Binding-site contacts:
Ligand atom C7 contacts residue ARG162 of chain 1.A at 3.1 Å.
Ligand atom O6 contacts residue THR168 of chain 1.A at 4.5 Å.
Ligand atom O3 contacts residue GLN120 of chain 1.H at 3.1 Å (h-bond).
Ligand atom C8 contacts residue GLN119 of chain 1.H at 3.2 Å.
Ligand atom C6 contacts residue ILE164 of chain 1.A at 4.5 Å (hydrophobic).
Ligand atom O5 contacts residue THR168 of chain 1.A at 3.3 Å.
Ligand atom C2 contacts residue GLN120 of chain 1.H at 4.1 Å.
Ligand atom O6 contacts residue VAL144 of chain 1.A at 3.4 Å.
Ligand atom C5 contacts residue ASN167 of chain 1.A at 3.6 Å.
Ligand atom C8 contacts residue GLN120 of chain 1.H at 3.6 Å.
Ligand atom C5 contacts residue GLN120 of chain 1.H at 4.4 Å.
Ligand atom C7 contacts residue ASN167 of chain 1.A at 3.9 Å.
Ligand atom O3 contacts residue ARG162 of chain 1.A at 4.3 Å.
Ligand atom O5 contacts residue ARG162 of chain 1.A at 4.3 Å.
Ligand atom C6 contacts residue GLN120 of chain 1.H at 3.9 Å.
Ligand atom C8 contacts residue ILE146 of chain 1.A at 4.2 Å (hydrophobic).
Ligand atom C5 contacts residue THR168 of chain 1.A at 4.0 Å.
Ligand atom C3 contacts residue ASN167 of chain 1.A at 3.8 Å.
Ligand atom C6 contacts residue THR168 of chain 1.A at 3.5 Å.
Ligand atom O5 contacts residue GLN120 of chain 1.H at 3.7 Å.
Ligand atom C8 contacts residue ARG162 of chain 1.A at 3.4 Å.
Ligand atom C7 contacts residue GLN119 of chain 1.H at 4.5 Å.
Ligand atom C3 contacts residue GLN120 of chain 1.H at 3.8 Å.
Ligand atom C1 contacts residue ASN167 of chain 1.A at 1.4 Å.
Ligand atom C1 contacts residue GLN120 of chain 1.H at 4.4 Å.
Ligand atom O7 contacts residue ARG162 of chain 1.A at 2.8 Å (salt-bridge).
Ligand atom C7 contacts residue GLN120 of chain 1.H at 3.8 Å.
Ligand atom O5 contacts residue ASN167 of chain 1.A at 2.4 Å (h-bond).
Ligand atom C2 contacts residue ASN167 of chain 1.A at 2.5 Å.
Ligand atom C1 contacts residue ARG162 of chain 1.A at 3.8 Å.
Ligand atom C2 contacts residue ARG162 of chain 1.A at 3.1 Å.
Ligand atom N2 contacts residue GLN120 of chain 1.H at 3.2 Å.
Ligand atom C6 contacts residue VAL144 of chain 1.A at 4.2 Å (hydrophobic).
Ligand atom O7 contacts residue VAL144 of chain 1.A at 4.1 Å.
Ligand atom O6 contacts residue ILE164 of chain 1.A at 3.6 Å.
Ligand atom C4 contacts residue ASN167 of chain 1.A at 4.2 Å.
Ligand atom N2 contacts residue ASN167 of chain 1.A at 2.9 Å (h-bond).
Ligand atom N2 contacts residue ARG162 of chain 1.A at 3.4 Å (salt-bridge).
Ligand atom C3 contacts residue ARG162 of chain 1.A at 4.3 Å.
Ligand atom C1 contacts residue THR168 of chain 1.A at 4.5 Å.

Sequence of chain 1.H:
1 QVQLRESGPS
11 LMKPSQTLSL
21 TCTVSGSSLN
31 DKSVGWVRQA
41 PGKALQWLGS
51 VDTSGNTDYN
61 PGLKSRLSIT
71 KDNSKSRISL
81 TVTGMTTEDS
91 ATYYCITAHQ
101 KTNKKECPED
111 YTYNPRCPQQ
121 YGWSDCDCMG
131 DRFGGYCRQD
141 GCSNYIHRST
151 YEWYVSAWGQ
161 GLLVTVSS

A small-molecule ligand and the protein it binds are described below.
Small molecule (SMILES): CC(=O)N[C@H]1[C@H](O[C@H]2[C@H](O)[C@@H](NC(C)=O)CO[C@@H]2CO)O[C@H](CO)[C@@H](O[C@@H]2O[C@H](CO[C@H]3O[C@H](CO)[C@@H](O)[C@H](O)[C@@H]3O)[C@@H](O)[C@H](O)[C@@H]2O)[C@@H]1O

Sequence of chain 1.A:
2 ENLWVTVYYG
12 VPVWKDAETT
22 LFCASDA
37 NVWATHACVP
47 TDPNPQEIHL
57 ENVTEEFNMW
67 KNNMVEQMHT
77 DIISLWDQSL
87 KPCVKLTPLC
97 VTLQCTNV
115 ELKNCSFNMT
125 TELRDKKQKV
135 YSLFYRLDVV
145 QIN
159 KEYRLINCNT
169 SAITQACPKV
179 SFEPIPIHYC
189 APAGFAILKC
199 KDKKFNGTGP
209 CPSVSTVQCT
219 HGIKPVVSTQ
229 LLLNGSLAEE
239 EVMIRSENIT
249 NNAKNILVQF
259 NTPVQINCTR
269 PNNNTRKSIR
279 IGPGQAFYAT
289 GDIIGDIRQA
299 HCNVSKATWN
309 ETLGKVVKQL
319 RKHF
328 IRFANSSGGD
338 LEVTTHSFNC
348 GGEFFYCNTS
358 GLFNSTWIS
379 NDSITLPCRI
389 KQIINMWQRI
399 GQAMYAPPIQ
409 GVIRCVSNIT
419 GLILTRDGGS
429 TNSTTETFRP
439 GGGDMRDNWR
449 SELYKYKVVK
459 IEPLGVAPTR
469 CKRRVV